Sequence of chain 1.A:
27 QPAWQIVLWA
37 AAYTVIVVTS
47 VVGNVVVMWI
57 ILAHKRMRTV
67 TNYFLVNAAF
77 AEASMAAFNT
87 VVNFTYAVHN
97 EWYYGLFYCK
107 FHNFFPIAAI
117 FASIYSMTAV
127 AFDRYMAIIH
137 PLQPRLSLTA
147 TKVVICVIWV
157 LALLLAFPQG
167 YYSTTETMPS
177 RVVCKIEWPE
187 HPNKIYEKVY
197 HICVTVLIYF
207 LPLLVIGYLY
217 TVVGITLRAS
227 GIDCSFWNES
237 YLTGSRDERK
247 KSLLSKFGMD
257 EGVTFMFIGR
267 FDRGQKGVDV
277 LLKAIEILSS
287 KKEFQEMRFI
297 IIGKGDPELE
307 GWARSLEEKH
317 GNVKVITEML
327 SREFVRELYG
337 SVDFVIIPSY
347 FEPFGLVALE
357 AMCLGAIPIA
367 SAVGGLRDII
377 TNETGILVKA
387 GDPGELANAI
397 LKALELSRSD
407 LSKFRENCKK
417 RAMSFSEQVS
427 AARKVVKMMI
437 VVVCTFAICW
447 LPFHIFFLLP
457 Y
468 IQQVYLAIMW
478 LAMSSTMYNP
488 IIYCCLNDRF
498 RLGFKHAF

Binding-site contacts:
Ligand atom C02 contacts residue PHE449 of chain 1.A at 3.6 Å (hydrophobic).
Ligand atom C05 contacts residue ILE113 of chain 1.A at 3.5 Å (hydrophobic).
Ligand atom C20 contacts residue VAL200 of chain 1.A at 3.6 Å (hydrophobic).
Ligand atom C11 contacts residue PHE453 of chain 1.A at 3.5 Å (hydrophobic).
Ligand atom C17 contacts residue HIS197 of chain 1.A at 4.1 Å.
Ligand atom O16 contacts residue PHE449 of chain 1.A at 4.0 Å.
Ligand atom C01 contacts residue PRO112 of chain 1.A at 4.0 Å (hydrophobic).
Ligand atom C03 contacts residue PHE449 of chain 1.A at 3.6 Å (hydrophobic).
Ligand atom C17 contacts residue PHE453 of chain 1.A at 4.0 Å (hydrophobic).
Ligand atom C20 contacts residue HIS197 of chain 1.A at 4.2 Å.
Ligand atom C07 contacts residue PRO112 of chain 1.A at 4.1 Å (hydrophobic).
Ligand atom N15 contacts residue HIS197 of chain 1.A at 3.5 Å (h-bond).
Ligand atom C03 contacts residue PRO112 of chain 1.A at 3.9 Å (hydrophobic).
Ligand atom C07 contacts residue PHE449 of chain 1.A at 4.0 Å (hydrophobic).
Ligand atom C10 contacts residue PHE453 of chain 1.A at 3.5 Å (hydrophobic).
Ligand atom N14 contacts residue GLN165 of chain 1.A at 2.9 Å (h-bond).
Ligand atom C21 contacts residue VAL200 of chain 1.A at 3.5 Å (hydrophobic).
Ligand atom C04 contacts residue ILE116 of chain 1.A at 4.2 Å (hydrophobic).
Ligand atom C20 contacts residue THR201 of chain 1.A at 4.2 Å.
Ligand atom C09 contacts residue PHE453 of chain 1.A at 3.7 Å (hydrophobic).
Ligand atom C22 contacts residue HIS197 of chain 1.A at 4.0 Å.
Ligand atom C12 contacts residue ILE182 of chain 1.A at 3.4 Å (hydrophobic).
Ligand atom C19 contacts residue PHE449 of chain 1.A at 4.0 Å (hydrophobic).
Ligand atom C04 contacts residue PHE449 of chain 1.A at 3.9 Å (hydrophobic).
Ligand atom C08 contacts residue GLN165 of chain 1.A at 3.5 Å.
Ligand atom C06 contacts residue ILE113 of chain 1.A at 3.4 Å (hydrophobic).
Ligand atom C13 contacts residue HIS197 of chain 1.A at 4.1 Å.
Ligand atom O16 contacts residue PRO112 of chain 1.A at 3.7 Å.
Ligand atom C22 contacts residue GLN165 of chain 1.A at 3.6 Å.
Ligand atom C09 contacts residue GLN165 of chain 1.A at 4.0 Å.
Ligand atom C03 contacts residue TRP446 of chain 1.A at 4.2 Å (hydrophobic).
Ligand atom C02 contacts residue PRO112 of chain 1.A at 3.7 Å (hydrophobic).
Ligand atom C12 contacts residue GLN165 of chain 1.A at 3.3 Å.
Ligand atom C18 contacts residue PHE449 of chain 1.A at 4.0 Å (hydrophobic).
Ligand atom N15 contacts residue GLN165 of chain 1.A at 2.9 Å (h-bond).
Ligand atom C13 contacts residue GLN165 of chain 1.A at 4.1 Å.
Ligand atom C05 contacts residue PHE449 of chain 1.A at 4.2 Å (hydrophobic).
Ligand atom C13 contacts residue PHE453 of chain 1.A at 3.5 Å (hydrophobic).
Ligand atom C18 contacts residue PHE453 of chain 1.A at 3.5 Å (hydrophobic).
Ligand atom C19 contacts residue PHE453 of chain 1.A at 4.0 Å (hydrophobic).

A protein and the small-molecule ligand that binds it are described below.
Small molecule (SMILES): COc1ccccc1CN[C@H]1CCCN[C@H]1c1ccccc1